The protein below binds the small molecule below.
Small molecule (SMILES): CC[C@H](C)[C@H](NC(=O)[C@@H](N)CC(=O)O)C(=O)N[C@@H](CC(N)=O)C(=O)N[C@@H](Cc1ccccc1)C(=O)N[C@@H](CO)C(=O)N[C@@H](CO)C(=O)N[C@H](C=O)CC(C)C

Sequence of chain 8.T:
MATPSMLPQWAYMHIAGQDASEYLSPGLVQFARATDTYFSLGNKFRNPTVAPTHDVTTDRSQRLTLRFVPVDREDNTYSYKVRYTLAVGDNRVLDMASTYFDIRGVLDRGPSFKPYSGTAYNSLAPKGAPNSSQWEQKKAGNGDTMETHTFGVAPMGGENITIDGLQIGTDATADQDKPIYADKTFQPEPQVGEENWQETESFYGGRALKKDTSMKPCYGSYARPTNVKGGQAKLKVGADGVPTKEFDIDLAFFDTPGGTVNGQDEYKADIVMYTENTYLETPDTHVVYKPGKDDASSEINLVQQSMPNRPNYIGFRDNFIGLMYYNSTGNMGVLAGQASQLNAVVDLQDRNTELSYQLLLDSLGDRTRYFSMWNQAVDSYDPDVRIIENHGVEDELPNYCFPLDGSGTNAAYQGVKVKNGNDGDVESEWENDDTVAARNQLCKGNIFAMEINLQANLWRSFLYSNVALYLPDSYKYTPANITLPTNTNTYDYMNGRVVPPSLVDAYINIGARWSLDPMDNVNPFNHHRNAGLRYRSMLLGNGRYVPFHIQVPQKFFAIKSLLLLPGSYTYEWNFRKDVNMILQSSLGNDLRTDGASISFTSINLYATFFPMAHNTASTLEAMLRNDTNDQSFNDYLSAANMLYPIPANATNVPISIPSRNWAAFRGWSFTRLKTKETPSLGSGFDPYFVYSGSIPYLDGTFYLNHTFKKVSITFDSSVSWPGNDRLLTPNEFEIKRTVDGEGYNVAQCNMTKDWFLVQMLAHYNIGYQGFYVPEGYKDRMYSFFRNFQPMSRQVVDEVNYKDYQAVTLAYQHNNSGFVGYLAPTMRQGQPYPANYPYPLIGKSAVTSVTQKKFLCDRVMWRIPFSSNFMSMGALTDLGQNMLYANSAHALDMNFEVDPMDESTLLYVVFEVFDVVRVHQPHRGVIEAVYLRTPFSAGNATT

Sequence of chain 8.U:
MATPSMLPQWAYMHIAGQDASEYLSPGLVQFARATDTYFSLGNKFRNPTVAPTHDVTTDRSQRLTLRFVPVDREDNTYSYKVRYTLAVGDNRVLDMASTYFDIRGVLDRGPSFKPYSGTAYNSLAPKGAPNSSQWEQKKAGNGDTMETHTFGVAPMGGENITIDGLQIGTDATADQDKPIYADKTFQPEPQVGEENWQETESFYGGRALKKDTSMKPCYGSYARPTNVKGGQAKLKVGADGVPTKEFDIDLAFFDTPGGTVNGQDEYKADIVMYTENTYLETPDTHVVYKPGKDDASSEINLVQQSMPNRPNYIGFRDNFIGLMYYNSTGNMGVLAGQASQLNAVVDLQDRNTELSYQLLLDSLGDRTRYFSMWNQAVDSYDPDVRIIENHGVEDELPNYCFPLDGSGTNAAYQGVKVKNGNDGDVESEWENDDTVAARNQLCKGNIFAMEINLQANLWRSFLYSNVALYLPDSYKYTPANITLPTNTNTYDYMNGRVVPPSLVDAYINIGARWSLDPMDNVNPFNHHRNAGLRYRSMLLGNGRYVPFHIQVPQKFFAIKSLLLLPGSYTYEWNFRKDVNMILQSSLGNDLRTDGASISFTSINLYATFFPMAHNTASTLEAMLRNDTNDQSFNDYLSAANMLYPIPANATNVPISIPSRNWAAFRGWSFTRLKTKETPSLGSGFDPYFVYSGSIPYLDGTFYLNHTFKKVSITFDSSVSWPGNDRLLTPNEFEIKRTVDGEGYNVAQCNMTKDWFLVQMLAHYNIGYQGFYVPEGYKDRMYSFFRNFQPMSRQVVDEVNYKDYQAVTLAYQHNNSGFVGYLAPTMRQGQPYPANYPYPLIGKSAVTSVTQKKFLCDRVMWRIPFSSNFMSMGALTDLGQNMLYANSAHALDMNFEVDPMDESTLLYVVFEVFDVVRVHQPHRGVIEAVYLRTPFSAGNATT

Binding-site contacts:
Ligand atom O contacts residue ASN47 of chain 8.U at 3.3 Å (h-bond).
Ligand atom N contacts residue PHE45 of chain 8.U at 3.4 Å (h-bond).
Ligand atom C contacts residue GLY42 of chain 8.U at 3.5 Å.
Ligand atom OD2 contacts residue PRO864 of chain 8.T at 3.7 Å.
Ligand atom CG2 contacts residue LEU637 of chain 8.T at 3.8 Å (hydrophobic).
Ligand atom CB contacts residue PHE45 of chain 8.U at 3.3 Å (hydrophobic).
Ligand atom CA contacts residue GLY42 of chain 8.U at 3.6 Å.
Ligand atom OD1 contacts residue ARG862 of chain 8.T at 3.1 Å.
Ligand atom N contacts residue TYR636 of chain 8.T at 3.8 Å.
Ligand atom N contacts residue SER871 of chain 8.T at 3.5 Å (h-bond).
Ligand atom CD1 contacts residue ASN634 of chain 8.T at 3.6 Å.
Ligand atom CA contacts residue GLU911 of chain 8.T at 3.8 Å.
Ligand atom CD1 contacts residue ALA20 of chain 8.U at 3.7 Å (hydrophobic).
Ligand atom CD1 contacts residue SER21 of chain 8.U at 3.6 Å.
Ligand atom CB contacts residue GLY42 of chain 8.U at 3.7 Å.
Ligand atom O contacts residue GLU911 of chain 8.T at 3.1 Å (salt-bridge).
Ligand atom OD2 contacts residue SER871 of chain 8.T at 3.2 Å (h-bond).
Ligand atom CG1 contacts residue GLU911 of chain 8.T at 3.7 Å.
Ligand atom CD1 contacts residue ARG33 of chain 8.U at 3.8 Å.
Ligand atom CG2 contacts residue TYR636 of chain 8.T at 3.4 Å (hydrophobic).
Ligand atom CZ contacts residue PHE633 of chain 8.T at 3.7 Å (hydrophobic).
Ligand atom ND2 contacts residue ARG666 of chain 8.T at 3.4 Å (salt-bridge).
Ligand atom CZ contacts residue ASN634 of chain 8.T at 3.8 Å.
Ligand atom N contacts residue GLY42 of chain 8.U at 3.2 Å (h-bond).
Ligand atom C contacts residue GLU911 of chain 8.T at 3.3 Å.
Ligand atom OD1 contacts residue ALA762 of chain 8.T at 3.5 Å.
Ligand atom N contacts residue ARG46 of chain 8.U at 3.5 Å (salt-bridge).
Ligand atom N contacts residue ASN47 of chain 8.U at 3.8 Å.
Ligand atom O contacts residue ARG666 of chain 8.T at 3.1 Å (salt-bridge).
Ligand atom CA contacts residue ASN47 of chain 8.U at 3.8 Å.
Ligand atom OD1 contacts residue ALA874 of chain 8.T at 3.7 Å.
Ligand atom O contacts residue TYR636 of chain 8.T at 3.1 Å (h-bond).
Ligand atom CD1 contacts residue LEU637 of chain 8.T at 3.7 Å (hydrophobic).
Ligand atom CA contacts residue TYR636 of chain 8.T at 3.7 Å (hydrophobic).
Ligand atom CE1 contacts residue ASN634 of chain 8.T at 3.4 Å.
Ligand atom CA contacts residue PHE45 of chain 8.U at 3.6 Å (hydrophobic).
Ligand atom O contacts residue TYR636 of chain 8.T at 3.5 Å (h-bond).
Ligand atom CB contacts residue GLY42 of chain 8.U at 3.5 Å.
Ligand atom O contacts residue ARG46 of chain 8.U at 3.5 Å (salt-bridge).
Ligand atom O contacts residue GLY42 of chain 8.U at 2.9 Å (h-bond).